This small molecule binds to this protein.
Small molecule (SMILES): CC(=O)N[C@H]1[C@H](O[C@H]2[C@H](O)[C@@H](NC(C)=O)CO[C@@H]2CO)O[C@H](CO)[C@@H](O[C@@H]2O[C@H](CO[C@H]3O[C@H](CO)[C@@H](O)[C@H](O)[C@@H]3O)[C@@H](O)[C@H](O[C@H]3O[C@H](CO)[C@@H](O)[C@H](O)[C@@H]3O)[C@@H]2O)[C@@H]1O

Sequence of chain 1.A:
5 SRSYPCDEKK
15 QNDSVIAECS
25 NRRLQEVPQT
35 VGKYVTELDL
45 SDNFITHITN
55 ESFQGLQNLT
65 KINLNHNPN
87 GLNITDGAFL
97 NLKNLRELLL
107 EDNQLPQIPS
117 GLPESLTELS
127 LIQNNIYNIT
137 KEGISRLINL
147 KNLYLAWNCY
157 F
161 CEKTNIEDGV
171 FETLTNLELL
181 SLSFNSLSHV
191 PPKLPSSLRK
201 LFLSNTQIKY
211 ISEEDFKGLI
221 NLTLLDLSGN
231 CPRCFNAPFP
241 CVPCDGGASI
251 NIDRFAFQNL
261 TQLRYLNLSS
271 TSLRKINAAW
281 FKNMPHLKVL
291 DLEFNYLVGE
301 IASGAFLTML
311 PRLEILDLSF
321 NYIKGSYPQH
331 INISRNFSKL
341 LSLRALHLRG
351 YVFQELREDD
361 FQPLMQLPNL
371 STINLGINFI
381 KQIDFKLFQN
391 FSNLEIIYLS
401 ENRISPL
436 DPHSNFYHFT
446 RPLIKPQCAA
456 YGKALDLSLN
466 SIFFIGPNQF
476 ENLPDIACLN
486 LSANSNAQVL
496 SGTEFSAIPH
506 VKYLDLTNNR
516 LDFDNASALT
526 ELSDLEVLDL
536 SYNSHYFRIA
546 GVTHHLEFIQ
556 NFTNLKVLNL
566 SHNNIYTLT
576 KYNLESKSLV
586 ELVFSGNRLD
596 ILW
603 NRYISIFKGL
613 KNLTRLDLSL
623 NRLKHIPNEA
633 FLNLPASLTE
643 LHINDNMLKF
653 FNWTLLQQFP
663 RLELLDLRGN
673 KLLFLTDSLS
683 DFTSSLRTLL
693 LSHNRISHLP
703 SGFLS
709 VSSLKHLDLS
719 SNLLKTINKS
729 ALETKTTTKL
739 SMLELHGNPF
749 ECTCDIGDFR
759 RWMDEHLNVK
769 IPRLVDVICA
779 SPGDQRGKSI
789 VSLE

Binding-site contacts:
Ligand atom C1 contacts residue ASN564 of chain 1.A at 1.4 Å.
Ligand atom O7 contacts residue ASN564 of chain 1.A at 3.9 Å.
Ligand atom C8 contacts residue VAL562 of chain 1.A at 4.2 Å (hydrophobic).
Ligand atom C2 contacts residue GLN452 of chain 1.A at 3.8 Å.
Ligand atom C7 contacts residue SER536 of chain 1.A at 3.6 Å.
Ligand atom O3 contacts residue GLN452 of chain 1.A at 2.9 Å (h-bond).
Ligand atom C7 contacts residue GLN452 of chain 1.A at 4.2 Å.
Ligand atom O7 contacts residue GLN452 of chain 1.A at 3.5 Å.
Ligand atom O5 contacts residue GLN452 of chain 1.A at 3.5 Å (h-bond).
Ligand atom C5 contacts residue GLN452 of chain 1.A at 4.0 Å.
Ligand atom O6 contacts residue VAL588 of chain 1.A at 3.6 Å.
Ligand atom C7 contacts residue ASN564 of chain 1.A at 3.6 Å.
Ligand atom C3 contacts residue GLN452 of chain 1.A at 3.7 Å.
Ligand atom C3 contacts residue ASP534 of chain 1.A at 4.0 Å.
Ligand atom O7 contacts residue SER536 of chain 1.A at 4.1 Å.
Ligand atom O5 contacts residue ASN564 of chain 1.A at 2.3 Å (h-bond).
Ligand atom C5 contacts residue ASN564 of chain 1.A at 3.6 Å.
Ligand atom O5 contacts residue VAL588 of chain 1.A at 3.6 Å.
Ligand atom C3 contacts residue ASN564 of chain 1.A at 3.8 Å.
Ligand atom O6 contacts residue ARG617 of chain 1.A at 4.1 Å.
Ligand atom N2 contacts residue ASN564 of chain 1.A at 2.9 Å (h-bond).
Ligand atom O6 contacts residue GLU586 of chain 1.A at 2.6 Å (salt-bridge).
Ligand atom C6 contacts residue VAL562 of chain 1.A at 3.6 Å (hydrophobic).
Ligand atom C6 contacts residue VAL588 of chain 1.A at 4.0 Å (hydrophobic).
Ligand atom C2 contacts residue ASP534 of chain 1.A at 4.0 Å.
Ligand atom C1 contacts residue SER536 of chain 1.A at 4.2 Å.
Ligand atom C4 contacts residue ASN564 of chain 1.A at 4.2 Å.
Ligand atom C2 contacts residue ASN564 of chain 1.A at 2.4 Å.
Ligand atom C8 contacts residue SER536 of chain 1.A at 3.6 Å.
Ligand atom C1 contacts residue GLN452 of chain 1.A at 4.2 Å.
Ligand atom C4 contacts residue GLN452 of chain 1.A at 3.8 Å.
Ligand atom N2 contacts residue SER536 of chain 1.A at 3.7 Å.
Ligand atom C5 contacts residue VAL562 of chain 1.A at 4.2 Å (hydrophobic).
Ligand atom C6 contacts residue GLU586 of chain 1.A at 3.3 Å.
Ligand atom N2 contacts residue ASP534 of chain 1.A at 3.3 Å (salt-bridge).
Ligand atom C1 contacts residue ASP534 of chain 1.A at 3.5 Å.
Ligand atom O7 contacts residue TYR508 of chain 1.A at 3.4 Å (h-bond).
Ligand atom C8 contacts residue VAL532 of chain 1.A at 3.8 Å (hydrophobic).
Ligand atom C6 contacts residue GLN452 of chain 1.A at 3.9 Å.
Ligand atom C8 contacts residue ASP534 of chain 1.A at 4.2 Å.